This protein binds this small molecule.
Small molecule (SMILES): Nc1ccn([C@@H]2O[C@H](COP(=O)=O)[C@@H](O[P](=O)(O)OC[C@H]3O[C@@H](n4ccc(=O)[nH]c4=O)[C@H](O)[C@@H]3O[P](=O)(O)OC[C@H]3O[C@@H](n4cnc5c(=O)nc(N)[nH]c54)[C@H](O)[C@@H]3O[P](=O)(O)OC[C@H]3O[C@@H](n4ccc(=O)[nH]c4=O)[C@H](O)[C@@H]3O[P](=O)(O)OC[C@H]3O[C@@H](n4cnc5c(=O)nc(N)[nH]c54)[C@H](O)[C@@H]3O[P](=O)(O)OC[C@H]3O[C@@H](n4ccc(N)nc4=O)[C@H](O)[C@@H]3O[P](=O)(O)OC[C@H]3O[C@@H](n4cnc5c(=O)nc(N)[nH]c54)[C@H](O)[C@@H]3O)[C@H]2O)c(=O)n1

Binding-site contacts:
Ligand atom O4 contacts residue ASP391 of chain 1.D at 3.5 Å (salt-bridge).
Ligand atom O6 contacts residue THR503 of chain 1.D at 3.1 Å.
Ligand atom O4 contacts residue ASN390 of chain 1.D at 3.5 Å.
Ligand atom C4 contacts residue LYS341 of chain 1.D at 3.5 Å.
Ligand atom O2 contacts residue SER504 of chain 1.D at 3.5 Å (h-bond).
Ligand atom C5 contacts residue LYS502 of chain 1.D at 3.5 Å.
Ligand atom C4 contacts residue ASN335 of chain 1.D at 3.0 Å.
Ligand atom N3 contacts residue ASN335 of chain 1.D at 3.5 Å (h-bond).
Ligand atom O4 contacts residue LYS341 of chain 1.D at 2.3 Å (salt-bridge).
Ligand atom OP1 contacts residue LYS336 of chain 1.D at 3.1 Å.
Ligand atom O6 contacts residue LYS502 of chain 1.D at 3.5 Å (salt-bridge).
Ligand atom N1 contacts residue GLU324 of chain 1.D at 2.8 Å (salt-bridge).
Ligand atom OP1 contacts residue GLN1445 of chain 1.D at 2.7 Å (h-bond).
Ligand atom O6 contacts residue ARG532 of chain 1.D at 3.0 Å (salt-bridge).
Ligand atom C6 contacts residue LYS502 of chain 1.D at 3.4 Å.
Ligand atom C5 contacts residue GLY339 of chain 1.D at 3.5 Å.
Ligand atom C2 contacts residue ASP391 of chain 1.D at 3.4 Å.
Ligand atom N3 contacts residue ASP391 of chain 1.D at 2.9 Å (salt-bridge).
Ligand atom O4' contacts residue LYS1623 of chain 1.D at 3.2 Å.
Ligand atom C2 contacts residue GLU324 of chain 1.D at 3.5 Å.
Ligand atom C2' contacts residue TYR1449 of chain 1.D at 3.2 Å (hydrophobic).
Ligand atom O2' contacts residue TYR1449 of chain 1.D at 2.8 Å (h-bond).
Ligand atom N2 contacts residue ASP391 of chain 1.D at 3.0 Å (salt-bridge).
Ligand atom O6 contacts residue SER504 of chain 1.D at 2.9 Å (h-bond).
Ligand atom N2 contacts residue GLU324 of chain 1.D at 3.3 Å (salt-bridge).
Ligand atom C5' contacts residue LYS1623 of chain 1.D at 3.2 Å.
Ligand atom C4 contacts residue PHE533 of chain 1.D at 3.5 Å (hydrophobic).
Ligand atom O2' contacts residue LYS1623 of chain 1.D at 3.2 Å.
Ligand atom OP1 contacts residue LYS1641 of chain 1.D at 3.5 Å.
Ligand atom N4 contacts residue SER496 of chain 1.D at 2.7 Å (h-bond).
Ligand atom N7 contacts residue LYS502 of chain 1.D at 2.7 Å (salt-bridge).
Ligand atom N1 contacts residue ASP391 of chain 1.D at 2.6 Å (salt-bridge).
Ligand atom C5' contacts residue LYS1641 of chain 1.D at 3.4 Å.
Ligand atom N4 contacts residue PHE533 of chain 1.D at 3.2 Å.
Ligand atom O4 contacts residue ASN335 of chain 1.D at 2.9 Å (h-bond).
Ligand atom OP1 contacts residue LYS336 of chain 1.D at 3.0 Å (salt-bridge).
Ligand atom O2 contacts residue SER492 of chain 1.D at 3.4 Å (h-bond).
Ligand atom C1' contacts residue TYR1449 of chain 1.D at 3.3 Å (hydrophobic).
Ligand atom N3 contacts residue PHE533 of chain 1.D at 3.4 Å.
Ligand atom C4' contacts residue LYS1623 of chain 1.D at 3.2 Å.

Sequence of chain 1.D:
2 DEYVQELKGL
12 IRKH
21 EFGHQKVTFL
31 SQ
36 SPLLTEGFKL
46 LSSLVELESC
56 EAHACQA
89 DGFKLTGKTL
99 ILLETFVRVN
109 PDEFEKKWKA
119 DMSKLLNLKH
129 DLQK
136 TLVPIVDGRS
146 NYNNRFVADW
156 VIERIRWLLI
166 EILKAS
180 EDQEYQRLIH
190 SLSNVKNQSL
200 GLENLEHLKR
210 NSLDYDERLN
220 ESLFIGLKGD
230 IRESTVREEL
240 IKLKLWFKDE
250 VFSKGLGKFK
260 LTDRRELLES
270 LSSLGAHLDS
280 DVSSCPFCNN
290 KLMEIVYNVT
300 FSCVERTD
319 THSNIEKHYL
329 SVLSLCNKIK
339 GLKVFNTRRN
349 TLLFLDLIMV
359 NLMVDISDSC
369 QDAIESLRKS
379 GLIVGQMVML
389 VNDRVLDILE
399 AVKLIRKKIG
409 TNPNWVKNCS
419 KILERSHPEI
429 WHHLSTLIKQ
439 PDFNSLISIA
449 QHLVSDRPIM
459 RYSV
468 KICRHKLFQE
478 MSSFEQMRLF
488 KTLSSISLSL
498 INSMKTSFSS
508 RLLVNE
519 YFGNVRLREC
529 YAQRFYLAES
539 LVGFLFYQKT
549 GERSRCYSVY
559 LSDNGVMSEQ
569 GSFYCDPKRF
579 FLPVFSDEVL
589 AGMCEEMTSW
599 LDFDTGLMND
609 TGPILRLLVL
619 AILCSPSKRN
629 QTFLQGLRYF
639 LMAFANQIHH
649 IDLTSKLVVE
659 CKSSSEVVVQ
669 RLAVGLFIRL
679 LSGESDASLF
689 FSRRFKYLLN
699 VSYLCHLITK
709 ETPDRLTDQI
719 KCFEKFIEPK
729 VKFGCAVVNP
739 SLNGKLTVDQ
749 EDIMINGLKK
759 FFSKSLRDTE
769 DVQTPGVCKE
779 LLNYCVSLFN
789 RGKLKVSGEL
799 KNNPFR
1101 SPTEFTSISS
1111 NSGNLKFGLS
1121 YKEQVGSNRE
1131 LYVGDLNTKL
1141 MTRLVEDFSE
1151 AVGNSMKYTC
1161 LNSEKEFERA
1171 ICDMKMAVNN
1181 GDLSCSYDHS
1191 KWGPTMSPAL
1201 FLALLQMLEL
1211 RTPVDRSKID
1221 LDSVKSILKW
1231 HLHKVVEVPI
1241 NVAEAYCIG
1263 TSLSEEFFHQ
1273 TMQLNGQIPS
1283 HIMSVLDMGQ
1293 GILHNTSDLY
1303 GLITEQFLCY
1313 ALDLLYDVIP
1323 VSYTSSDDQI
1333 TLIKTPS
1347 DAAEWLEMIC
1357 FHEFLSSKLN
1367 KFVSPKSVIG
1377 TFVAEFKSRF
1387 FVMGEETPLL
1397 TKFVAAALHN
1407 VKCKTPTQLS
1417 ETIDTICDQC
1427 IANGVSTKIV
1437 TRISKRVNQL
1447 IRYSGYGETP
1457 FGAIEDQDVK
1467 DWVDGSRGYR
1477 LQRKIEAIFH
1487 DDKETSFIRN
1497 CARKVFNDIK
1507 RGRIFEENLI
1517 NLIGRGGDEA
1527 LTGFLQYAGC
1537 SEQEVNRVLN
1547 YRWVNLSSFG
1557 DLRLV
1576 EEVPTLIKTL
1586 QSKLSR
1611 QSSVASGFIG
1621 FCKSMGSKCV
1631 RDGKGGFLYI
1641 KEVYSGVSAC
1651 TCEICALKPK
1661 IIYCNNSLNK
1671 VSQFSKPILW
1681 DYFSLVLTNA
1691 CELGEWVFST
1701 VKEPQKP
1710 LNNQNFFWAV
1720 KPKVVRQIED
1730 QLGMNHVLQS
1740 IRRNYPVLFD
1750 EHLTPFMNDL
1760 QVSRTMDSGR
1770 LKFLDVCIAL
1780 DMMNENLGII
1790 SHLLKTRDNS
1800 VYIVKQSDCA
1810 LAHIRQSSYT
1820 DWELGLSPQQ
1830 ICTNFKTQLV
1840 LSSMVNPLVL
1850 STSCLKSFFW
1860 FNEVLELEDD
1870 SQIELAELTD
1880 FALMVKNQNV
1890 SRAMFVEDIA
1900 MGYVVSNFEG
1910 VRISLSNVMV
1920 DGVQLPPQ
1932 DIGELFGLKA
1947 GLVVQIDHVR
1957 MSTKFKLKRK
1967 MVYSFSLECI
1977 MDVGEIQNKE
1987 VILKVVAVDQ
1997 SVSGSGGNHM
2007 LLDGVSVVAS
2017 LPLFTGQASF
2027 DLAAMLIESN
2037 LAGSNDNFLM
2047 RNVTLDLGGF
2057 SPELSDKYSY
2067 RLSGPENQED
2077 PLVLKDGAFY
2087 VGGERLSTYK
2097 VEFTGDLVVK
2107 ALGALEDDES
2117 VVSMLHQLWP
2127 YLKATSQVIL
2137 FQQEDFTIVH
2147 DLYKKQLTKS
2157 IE